Binding-site contacts:
Ligand atom C51 contacts residue ILE50 of chain 1.B at 3.4 Å (hydrophobic).
Ligand atom ND2 contacts residue ASP30 of chain 1.A at 3.2 Å (salt-bridge).
Ligand atom N2 contacts residue GLY27 of chain 1.A at 3.5 Å (h-bond).
Ligand atom C9 contacts residue ASP25 of chain 1.A at 3.0 Å.
Ligand atom CD2 contacts residue GLY27 of chain 1.A at 3.6 Å.
Ligand atom OD1 contacts residue GLY48 of chain 1.A at 3.7 Å.
Ligand atom ND2 contacts residue ASP29 of chain 1.A at 3.4 Å (salt-bridge).
Ligand atom C51 contacts residue GLY49 of chain 1.B at 3.4 Å.
Ligand atom CM contacts residue GLY27 of chain 1.B at 3.4 Å.
Ligand atom C3 contacts residue ASP29 of chain 1.A at 3.7 Å.
Ligand atom C4 contacts residue ARG8 of chain 1.B at 3.3 Å.
Ligand atom C32 contacts residue GLY48 of chain 1.B at 3.2 Å.
Ligand atom O contacts residue ASP29 of chain 1.A at 3.0 Å (salt-bridge).
Ligand atom C81 contacts residue ASP25 of chain 1.A at 3.6 Å.
Ligand atom N11 contacts residue GLY27 of chain 1.B at 3.6 Å (h-bond).
Ligand atom O2 contacts residue GLY27 of chain 1.A at 3.5 Å.
Ligand atom C22 contacts residue ILE50 of chain 1.A at 3.4 Å (hydrophobic).
Ligand atom CB1 contacts residue ASP25 of chain 1.B at 3.0 Å.
Ligand atom C32 contacts residue ILE50 of chain 1.A at 3.6 Å (hydrophobic).
Ligand atom O3 contacts residue GLY49 of chain 1.B at 3.7 Å.
Ligand atom N1 contacts residue GLY48 of chain 1.A at 3.1 Å (h-bond).
Ligand atom O2 contacts residue ASP25 of chain 1.A at 2.6 Å (salt-bridge).
Ligand atom ND2 contacts residue ALA28 of chain 1.A at 3.7 Å.
Ligand atom CE1 contacts residue ILE50 of chain 1.A at 3.6 Å (hydrophobic).
Ligand atom C22 contacts residue ILE84 of chain 1.B at 2.9 Å (hydrophobic).
Ligand atom O contacts residue GLY27 of chain 1.A at 3.5 Å (h-bond).
Ligand atom C21 contacts residue GLY27 of chain 1.B at 3.6 Å.
Ligand atom CM contacts residue ASP25 of chain 1.A at 3.6 Å.
Ligand atom C9 contacts residue ASP25 of chain 1.B at 3.6 Å.
Ligand atom OD1 contacts residue ASP30 of chain 1.A at 3.2 Å (salt-bridge).
Ligand atom O contacts residue ALA28 of chain 1.A at 3.6 Å.
Ligand atom O1 contacts residue ILE50 of chain 1.B at 3.5 Å.
Ligand atom C51 contacts residue PRO81 of chain 1.A at 3.3 Å (hydrophobic).
Ligand atom O2 contacts residue ASP25 of chain 1.B at 2.7 Å (salt-bridge).
Ligand atom CZ contacts residue ALA82 of chain 1.B at 3.7 Å (hydrophobic).
Ligand atom CE1 contacts residue GLY49 of chain 1.A at 3.5 Å.
Ligand atom C31 contacts residue GLY49 of chain 1.B at 3.4 Å.
Ligand atom C81 contacts residue GLY27 of chain 1.B at 3.2 Å.
Ligand atom N contacts residue GLY48 of chain 1.A at 3.2 Å (h-bond).
Ligand atom C3 contacts residue ARG8 of chain 1.B at 3.5 Å.

This small molecule binds to this protein.
Small molecule (SMILES): CC(C)(C)NC(=O)[C@@H]1C[C@@H]2CCCC[C@@H]2CN1C[C@@H](O)[C@H](Cc1ccccc1)NC(=O)[C@H](CC(N)=O)NC(=O)c1ccc2ccccc2n1

Sequence of chain 1.A:
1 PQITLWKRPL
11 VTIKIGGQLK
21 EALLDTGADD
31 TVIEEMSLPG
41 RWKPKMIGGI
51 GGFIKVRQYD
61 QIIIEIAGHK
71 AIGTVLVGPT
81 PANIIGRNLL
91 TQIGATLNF

Sequence of chain 1.B:
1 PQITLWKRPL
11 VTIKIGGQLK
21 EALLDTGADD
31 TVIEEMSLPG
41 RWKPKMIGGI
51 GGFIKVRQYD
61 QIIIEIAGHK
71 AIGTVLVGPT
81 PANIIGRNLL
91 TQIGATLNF